The protein below binds the small molecule below.
Small molecule (SMILES): C=C1/C(=C\C=C2/CCC[C@]3(C)[C@@H]([C@H](C)C[C@H]4C[C@@](C)(O)C(=O)N4CCCCc4ccccc4)CC[C@@H]23)C[C@@H](O)C[C@@H]1O

Sequence of chain 1.A:
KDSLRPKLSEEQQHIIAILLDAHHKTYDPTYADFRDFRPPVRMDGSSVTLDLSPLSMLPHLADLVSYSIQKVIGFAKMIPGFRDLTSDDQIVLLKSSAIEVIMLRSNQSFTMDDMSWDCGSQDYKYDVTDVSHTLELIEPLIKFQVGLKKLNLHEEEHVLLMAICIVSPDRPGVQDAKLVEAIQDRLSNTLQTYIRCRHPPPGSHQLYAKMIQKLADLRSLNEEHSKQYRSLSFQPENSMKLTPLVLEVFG

Binding-site contacts:
Ligand atom C3 contacts residue TYR27 of chain 1.A at 3.7 Å (hydrophobic).
Ligand atom C36 contacts residue SER134 of chain 1.A at 3.4 Å.
Ligand atom C18 contacts residue VAL67 of chain 1.A at 3.9 Å (hydrophobic).
Ligand atom C4 contacts residue CYS121 of chain 1.A at 3.5 Å (hydrophobic).
Ligand atom C34 contacts residue LEU63 of chain 1.A at 3.9 Å (hydrophobic).
Ligand atom C36 contacts residue VAL133 of chain 1.A at 3.6 Å (hydrophobic).
Ligand atom O4 contacts residue PHE255 of chain 1.A at 3.5 Å.
Ligand atom O2 contacts residue SER108 of chain 1.A at 3.4 Å.
Ligand atom C36 contacts residue LEU57 of chain 1.A at 3.9 Å (hydrophobic).
Ligand atom C36 contacts residue PRO56 of chain 1.A at 3.4 Å (hydrophobic).
Ligand atom C3 contacts residue SER111 of chain 1.A at 3.5 Å.
Ligand atom C14 contacts residue TRP119 of chain 1.A at 3.4 Å (hydrophobic).
Ligand atom C7 contacts residue SER108 of chain 1.A at 3.7 Å.
Ligand atom C10 contacts residue SER70 of chain 1.A at 4.0 Å.
Ligand atom C19 contacts residue ILE104 of chain 1.A at 3.5 Å (hydrophobic).
Ligand atom C1 contacts residue SER70 of chain 1.A at 3.9 Å.
Ligand atom C5 contacts residue SER108 of chain 1.A at 3.8 Å.
Ligand atom C25 contacts residue HIS230 of chain 1.A at 3.4 Å.
Ligand atom O1 contacts residue SER70 of chain 1.A at 3.0 Å (h-bond).
Ligand atom O3 contacts residue TYR234 of chain 1.A at 3.2 Å.
Ligand atom C6 contacts residue SER108 of chain 1.A at 3.7 Å.
Ligand atom C3 contacts residue CYS121 of chain 1.A at 3.7 Å (hydrophobic).
Ligand atom C37 contacts residue VAL133 of chain 1.A at 3.8 Å (hydrophobic).
Ligand atom C27 contacts residue VAL67 of chain 1.A at 3.8 Å (hydrophobic).
Ligand atom O3 contacts residue HIS230 of chain 1.A at 3.4 Å (h-bond).
Ligand atom O2 contacts residue TYR27 of chain 1.A at 2.9 Å (h-bond).
Ligand atom C31 contacts residue LEU237 of chain 1.A at 3.8 Å (hydrophobic).
Ligand atom N28 contacts residue HIS230 of chain 1.A at 3.8 Å.
Ligand atom C30 contacts residue THR139 of chain 1.A at 3.9 Å.
Ligand atom C28 contacts residue HIS230 of chain 1.A at 3.8 Å.
Ligand atom C35 contacts residue PRO56 of chain 1.A at 3.8 Å (hydrophobic).
Ligand atom O1 contacts residue ARG107 of chain 1.A at 2.9 Å (salt-bridge).
Ligand atom O2 contacts residue SER111 of chain 1.A at 2.8 Å (h-bond).
Ligand atom C35 contacts residue VAL133 of chain 1.A at 3.9 Å (hydrophobic).
Ligand atom C4 contacts residue SER111 of chain 1.A at 3.5 Å.
Ligand atom C35 contacts residue ASP132 of chain 1.A at 3.9 Å.
Ligand atom O4 contacts residue HIS230 of chain 1.A at 3.1 Å (h-bond).
Ligand atom C26 contacts residue HIS230 of chain 1.A at 3.8 Å.
Ligand atom C19 contacts residue SER70 of chain 1.A at 3.3 Å.
Ligand atom C12 contacts residue VAL133 of chain 1.A at 3.5 Å (hydrophobic).